The small molecule below binds the protein below.
Small molecule (SMILES): CC(=O)N[C@H]1[C@H](O[C@H]2[C@H](O)[C@@H](NC(C)=O)CO[C@@H]2CO)O[C@H](CO)[C@@H](O)[C@@H]1O

Sequence of chain 1.B:
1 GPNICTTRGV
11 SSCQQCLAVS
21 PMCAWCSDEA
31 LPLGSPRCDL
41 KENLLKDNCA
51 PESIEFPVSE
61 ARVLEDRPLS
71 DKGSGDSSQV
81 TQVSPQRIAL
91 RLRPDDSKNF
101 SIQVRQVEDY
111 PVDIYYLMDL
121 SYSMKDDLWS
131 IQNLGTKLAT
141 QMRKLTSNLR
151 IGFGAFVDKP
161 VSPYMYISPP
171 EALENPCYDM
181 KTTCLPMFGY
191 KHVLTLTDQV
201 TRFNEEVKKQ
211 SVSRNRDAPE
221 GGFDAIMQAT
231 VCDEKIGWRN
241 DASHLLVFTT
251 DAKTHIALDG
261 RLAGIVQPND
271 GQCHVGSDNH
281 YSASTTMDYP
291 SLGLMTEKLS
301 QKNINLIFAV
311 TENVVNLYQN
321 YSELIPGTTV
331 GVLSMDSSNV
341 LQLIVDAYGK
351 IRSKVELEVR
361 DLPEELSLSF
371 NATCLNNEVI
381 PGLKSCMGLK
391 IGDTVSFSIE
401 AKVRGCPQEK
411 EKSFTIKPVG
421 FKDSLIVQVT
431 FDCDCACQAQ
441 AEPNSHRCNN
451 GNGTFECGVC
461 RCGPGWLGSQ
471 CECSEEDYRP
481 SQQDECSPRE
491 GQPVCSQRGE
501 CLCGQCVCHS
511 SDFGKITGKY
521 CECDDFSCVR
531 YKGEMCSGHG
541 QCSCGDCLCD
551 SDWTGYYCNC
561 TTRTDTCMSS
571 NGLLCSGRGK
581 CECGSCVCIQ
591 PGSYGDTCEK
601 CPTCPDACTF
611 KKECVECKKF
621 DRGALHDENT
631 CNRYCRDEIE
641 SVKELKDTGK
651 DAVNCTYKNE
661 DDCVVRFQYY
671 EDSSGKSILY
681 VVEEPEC

Binding-site contacts:
Ligand atom O7 contacts residue ASN99 of chain 1.B at 4.3 Å.
Ligand atom O5 contacts residue ASN371 of chain 1.B at 2.6 Å (h-bond).
Ligand atom O7 contacts residue NAG1 of chain 1.S at 3.6 Å (h-bond).
Ligand atom N2 contacts residue ASN371 of chain 1.B at 3.0 Å (h-bond).
Ligand atom C8 contacts residue SER398 of chain 1.B at 3.4 Å.
Ligand atom C8 contacts residue GLU400 of chain 1.B at 3.3 Å.
Ligand atom O7 contacts residue SER369 of chain 1.B at 3.8 Å.
Ligand atom C7 contacts residue ILE399 of chain 1.B at 4.2 Å (hydrophobic).
Ligand atom O7 contacts residue ILE399 of chain 1.B at 3.0 Å.
Ligand atom C7 contacts residue SER398 of chain 1.B at 4.0 Å.
Ligand atom C6 contacts residue ASN371 of chain 1.B at 3.5 Å.
Ligand atom O7 contacts residue SER398 of chain 1.B at 3.7 Å.
Ligand atom O3 contacts residue NAG1 of chain 1.S at 4.3 Å.
Ligand atom O7 contacts residue GLU400 of chain 1.B at 3.1 Å.
Ligand atom C8 contacts residue ASN371 of chain 1.B at 3.6 Å.
Ligand atom C7 contacts residue ASN371 of chain 1.B at 3.6 Å.
Ligand atom C4 contacts residue ASN371 of chain 1.B at 3.9 Å.
Ligand atom C1 contacts residue ASN371 of chain 1.B at 1.4 Å.
Ligand atom C3 contacts residue ASN371 of chain 1.B at 3.6 Å.
Ligand atom C7 contacts residue GLU400 of chain 1.B at 4.0 Å.
Ligand atom C2 contacts residue ASN371 of chain 1.B at 2.3 Å.
Ligand atom O6 contacts residue ASN371 of chain 1.B at 2.9 Å (h-bond).
Ligand atom C5 contacts residue ASN371 of chain 1.B at 3.5 Å.
Ligand atom O3 contacts residue GLU400 of chain 1.B at 4.0 Å.
Ligand atom N2 contacts residue GLU400 of chain 1.B at 4.3 Å.